Binding-site contacts:
Ligand atom O2B contacts residue MET523 of chain 1.A at 3.7 Å.
Ligand atom O4 contacts residue HIS582 of chain 1.A at 3.6 Å.
Ligand atom C4 contacts residue HIS582 of chain 1.A at 3.4 Å.
Ligand atom C4 contacts residue ALA577 of chain 1.A at 3.5 Å (hydrophobic).
Ligand atom O2 contacts residue LYS579 of chain 1.A at 3.5 Å.
Ligand atom O4 contacts residue LEU547 of chain 1.A at 3.5 Å.
Ligand atom C3' contacts residue HIS601 of chain 1.A at 3.4 Å.
Ligand atom C5 contacts residue HIS582 of chain 1.A at 3.3 Å.
Ligand atom O3' contacts residue HIS601 of chain 1.A at 2.7 Å.
Ligand atom O2 contacts residue ALA577 of chain 1.A at 3.4 Å (h-bond).
Ligand atom O6' contacts residue THR249 of chain 1.A at 2.9 Å (h-bond).
Ligand atom O4 contacts residue VAL576 of chain 1.A at 3.4 Å.
Ligand atom O4 contacts residue ARG585 of chain 1.A at 3.0 Å (salt-bridge).
Ligand atom C2 contacts residue ALA577 of chain 1.A at 3.5 Å (hydrophobic).
Ligand atom O7' contacts residue HIS188 of chain 1.A at 2.9 Å (h-bond).
Ligand atom C6' contacts residue THR249 of chain 1.A at 3.4 Å.
Ligand atom N3 contacts residue HIS582 of chain 1.A at 3.5 Å.
Ligand atom O3A contacts residue THR602 of chain 1.A at 3.4 Å (h-bond).
Ligand atom C4' contacts residue GLY343 of chain 1.A at 3.6 Å.
Ligand atom O4 contacts residue ALA577 of chain 1.A at 2.9 Å (h-bond).
Ligand atom C2B contacts residue ASP606 of chain 1.A at 3.5 Å.
Ligand atom C8' contacts residue CYS598 of chain 1.A at 3.5 Å (hydrophobic).
Ligand atom O2' contacts residue ASP606 of chain 1.A at 2.6 Å (salt-bridge).
Ligand atom O4' contacts residue PHE383 of chain 1.A at 3.4 Å.
Ligand atom O2' contacts residue LYS579 of chain 1.A at 2.7 Å (salt-bridge).
Ligand atom O2A contacts residue GLN520 of chain 1.A at 2.8 Å (h-bond).
Ligand atom N2' contacts residue HIS601 of chain 1.A at 3.4 Å.
Ligand atom C3B contacts residue THR602 of chain 1.A at 3.2 Å.
Ligand atom C4' contacts residue LEU342 of chain 1.A at 3.6 Å (hydrophobic).
Ligand atom N3 contacts residue ALA577 of chain 1.A at 2.6 Å (h-bond).
Ligand atom O1B contacts residue THR602 of chain 1.A at 2.9 Å (h-bond).
Ligand atom O1B contacts residue HIS601 of chain 1.A at 3.5 Å (h-bond).
Ligand atom O3' contacts residue PRO345 of chain 1.A at 3.4 Å.
Ligand atom C5B contacts residue THR602 of chain 1.A at 3.4 Å.
Ligand atom C7' contacts residue PRO345 of chain 1.A at 3.6 Å (hydrophobic).
Ligand atom O4' contacts residue LEU342 of chain 1.A at 2.8 Å (h-bond).
Ligand atom O3B contacts residue LYS579 of chain 1.A at 2.8 Å (salt-bridge).
Ligand atom O2' contacts residue HIS582 of chain 1.A at 3.2 Å.
Ligand atom O6' contacts residue GLY343 of chain 1.A at 3.3 Å.
Ligand atom O7' contacts residue PRO345 of chain 1.A at 3.6 Å.

Sequence of chain 1.A:
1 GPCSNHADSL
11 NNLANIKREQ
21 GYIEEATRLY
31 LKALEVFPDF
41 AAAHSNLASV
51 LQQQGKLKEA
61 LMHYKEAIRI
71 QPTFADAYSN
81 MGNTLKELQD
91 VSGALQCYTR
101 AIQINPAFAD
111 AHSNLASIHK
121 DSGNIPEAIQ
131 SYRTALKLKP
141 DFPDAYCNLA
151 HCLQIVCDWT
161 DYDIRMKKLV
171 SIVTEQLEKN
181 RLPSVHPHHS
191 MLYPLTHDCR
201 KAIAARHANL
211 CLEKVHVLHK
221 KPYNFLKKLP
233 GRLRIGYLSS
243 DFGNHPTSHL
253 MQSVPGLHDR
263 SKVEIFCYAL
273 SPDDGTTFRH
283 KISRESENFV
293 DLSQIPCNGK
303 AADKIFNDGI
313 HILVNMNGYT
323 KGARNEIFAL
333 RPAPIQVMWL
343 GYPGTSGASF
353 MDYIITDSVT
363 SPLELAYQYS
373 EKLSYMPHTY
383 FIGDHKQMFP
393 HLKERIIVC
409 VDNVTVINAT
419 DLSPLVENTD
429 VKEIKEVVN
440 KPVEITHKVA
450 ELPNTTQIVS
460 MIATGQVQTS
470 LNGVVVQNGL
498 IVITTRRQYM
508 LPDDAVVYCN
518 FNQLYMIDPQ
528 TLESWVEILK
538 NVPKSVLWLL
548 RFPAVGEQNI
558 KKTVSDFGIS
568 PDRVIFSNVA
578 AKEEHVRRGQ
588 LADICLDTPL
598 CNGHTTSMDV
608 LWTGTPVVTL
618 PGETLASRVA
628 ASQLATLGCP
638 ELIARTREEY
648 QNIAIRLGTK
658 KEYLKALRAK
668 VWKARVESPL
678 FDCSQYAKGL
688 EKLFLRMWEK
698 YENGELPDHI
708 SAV

The protein below binds the small molecule below.
Small molecule (SMILES): CC(=O)N[C@@H]1[C@@H](O)[C@H](O)[C@@H](CO)S[C@@H]1OP(=O)(O)OP(=O)(O)OC[C@H]1O[C@@H](n2ccc(=O)[nH]c2=O)[C@H](O)[C@@H]1O